This small molecule binds to this protein.
Small molecule (SMILES): O=C1N2C=C(c3ccc(O)cc3)NC(Cc3ccccc3)C2=N[C@@]1(Cc1ccc2ccccc2c1)OO

Sequence of chain 1.B:
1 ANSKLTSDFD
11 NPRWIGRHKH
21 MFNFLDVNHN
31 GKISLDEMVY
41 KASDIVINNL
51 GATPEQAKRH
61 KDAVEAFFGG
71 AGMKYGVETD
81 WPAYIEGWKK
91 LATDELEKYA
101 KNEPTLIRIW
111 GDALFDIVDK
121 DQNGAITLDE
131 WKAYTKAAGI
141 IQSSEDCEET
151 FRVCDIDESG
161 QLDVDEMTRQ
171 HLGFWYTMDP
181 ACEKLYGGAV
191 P

Binding-site contacts:
Ligand atom N1 contacts residue TYR134 of chain 1.B at 2.9 Å (h-bond).
Ligand atom C3 contacts residue TYR186 of chain 1.B at 3.6 Å (hydrophobic).
Ligand atom C19 contacts residue HIS171 of chain 1.B at 3.6 Å.
Ligand atom C23 contacts residue MET21 of chain 1.B at 3.3 Å (hydrophobic).
Ligand atom C31 contacts residue TYR134 of chain 1.B at 3.4 Å (hydrophobic).
Ligand atom C26 contacts residue HIS18 of chain 1.B at 3.5 Å.
Ligand atom C5 contacts residue TRP175 of chain 1.B at 3.6 Å (hydrophobic).
Ligand atom C13 contacts residue HIS171 of chain 1.B at 3.2 Å.
Ligand atom O28 contacts residue HIS18 of chain 1.B at 2.7 Å (h-bond).
Ligand atom C12 contacts residue HIS171 of chain 1.B at 3.5 Å.
Ligand atom C25 contacts residue TYR84 of chain 1.B at 3.2 Å (hydrophobic).
Ligand atom C18 contacts residue HIS171 of chain 1.B at 3.4 Å.
Ligand atom C25 contacts residue HIS18 of chain 1.B at 3.5 Å.
Ligand atom C16 contacts residue THR168 of chain 1.B at 3.4 Å.
Ligand atom C15 contacts residue THR168 of chain 1.B at 3.4 Å.
Ligand atom C14 contacts residue ILE107 of chain 1.B at 3.1 Å (hydrophobic).
Ligand atom O21 contacts residue TYR186 of chain 1.B at 3.4 Å (h-bond).
Ligand atom O36 contacts residue TYR186 of chain 1.B at 2.9 Å (h-bond).
Ligand atom C15 contacts residue GLY111 of chain 1.B at 3.5 Å.
Ligand atom C26 contacts residue TRP88 of chain 1.B at 3.2 Å (hydrophobic).
Ligand atom C8 contacts residue TRP110 of chain 1.B at 3.6 Å (hydrophobic).
Ligand atom C14 contacts residue GLY111 of chain 1.B at 3.5 Å.
Ligand atom O21 contacts residue HIS171 of chain 1.B at 2.9 Å.
Ligand atom O21 contacts residue TRP175 of chain 1.B at 3.2 Å (h-bond).
Ligand atom O36 contacts residue TYR134 of chain 1.B at 3.5 Å.
Ligand atom C14 contacts residue HIS171 of chain 1.B at 3.3 Å.
Ligand atom O37 contacts residue ILE140 of chain 1.B at 3.5 Å.
Ligand atom C15 contacts residue ILE107 of chain 1.B at 3.4 Å (hydrophobic).
Ligand atom C10 contacts residue TYR134 of chain 1.B at 3.6 Å (hydrophobic).
Ligand atom C17 contacts residue MET167 of chain 1.B at 3.4 Å (hydrophobic).
Ligand atom C22 contacts residue MET21 of chain 1.B at 3.6 Å (hydrophobic).
Ligand atom C25 contacts residue MET21 of chain 1.B at 3.4 Å (hydrophobic).
Ligand atom O37 contacts residue TYR186 of chain 1.B at 2.4 Å (h-bond).
Ligand atom C9 contacts residue TRP110 of chain 1.B at 3.5 Å (hydrophobic).
Ligand atom C24 contacts residue TYR84 of chain 1.B at 3.2 Å (hydrophobic).
Ligand atom O28 contacts residue MET21 of chain 1.B at 3.5 Å.
Ligand atom O28 contacts residue TRP88 of chain 1.B at 3.4 Å (h-bond).
Ligand atom O28 contacts residue TYR84 of chain 1.B at 2.7 Å (h-bond).
Ligand atom C24 contacts residue MET21 of chain 1.B at 3.2 Å (hydrophobic).
Ligand atom C25 contacts residue TRP88 of chain 1.B at 3.5 Å (hydrophobic).